Sequence of chain 1.A:
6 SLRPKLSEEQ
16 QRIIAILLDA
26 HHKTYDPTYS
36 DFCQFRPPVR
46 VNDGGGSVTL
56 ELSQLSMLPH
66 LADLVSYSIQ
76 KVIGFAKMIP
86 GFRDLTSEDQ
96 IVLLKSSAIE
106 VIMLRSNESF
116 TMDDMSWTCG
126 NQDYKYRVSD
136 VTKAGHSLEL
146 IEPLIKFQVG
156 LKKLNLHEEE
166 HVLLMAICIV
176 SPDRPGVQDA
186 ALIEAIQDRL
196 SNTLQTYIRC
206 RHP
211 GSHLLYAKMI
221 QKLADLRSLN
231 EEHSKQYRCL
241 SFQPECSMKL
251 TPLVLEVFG

A small-molecule ligand and the protein it binds are described below.
Small molecule (SMILES): C=C1/C(=C\C=C2/CCC[C@]3(C)[C@@H]([C@H](C)CCCC(C)(C)O)CC[C@@H]23)C[C@@H](O)[C@H](OCCCO)[C@@H]1O

Binding-site contacts:
Ligand atom C25 contacts residue HIS233 of chain 1.A at 3.7 Å.
Ligand atom O1 contacts residue ARG110 of chain 1.A at 2.9 Å (salt-bridge).
Ligand atom C29 contacts residue SER73 of chain 1.A at 3.5 Å.
Ligand atom C27 contacts residue VAL254 of chain 1.A at 3.8 Å (hydrophobic).
Ligand atom O28 contacts residue LEU69 of chain 1.A at 3.6 Å.
Ligand atom C4 contacts residue SER114 of chain 1.A at 3.5 Å.
Ligand atom C9 contacts residue TRP122 of chain 1.A at 3.5 Å (hydrophobic).
Ligand atom O2 contacts residue SER111 of chain 1.A at 3.4 Å.
Ligand atom C7 contacts residue SER111 of chain 1.A at 3.3 Å.
Ligand atom C25 contacts residue HIS141 of chain 1.A at 3.7 Å.
Ligand atom C31 contacts residue ASP31 of chain 1.A at 3.6 Å.
Ligand atom C26 contacts residue HIS141 of chain 1.A at 3.7 Å.
Ligand atom C23 contacts residue HIS141 of chain 1.A at 3.5 Å.
Ligand atom C19 contacts residue SER73 of chain 1.A at 3.2 Å.
Ligand atom O2 contacts residue SER114 of chain 1.A at 2.8 Å (h-bond).
Ligand atom C3 contacts residue SER114 of chain 1.A at 3.6 Å.
Ligand atom O1 contacts residue SER73 of chain 1.A at 2.9 Å (h-bond).
Ligand atom C12 contacts residue VAL136 of chain 1.A at 3.7 Å (hydrophobic).
Ligand atom O28 contacts residue PHE37 of chain 1.A at 3.6 Å.
Ligand atom C4 contacts residue CYS124 of chain 1.A at 3.5 Å (hydrophobic).
Ligand atom C6 contacts residue SER111 of chain 1.A at 3.5 Å.
Ligand atom C3 contacts residue TYR30 of chain 1.A at 3.5 Å (hydrophobic).
Ligand atom O2 contacts residue TYR30 of chain 1.A at 2.7 Å (h-bond).
Ligand atom C30 contacts residue PHE37 of chain 1.A at 3.7 Å (hydrophobic).
Ligand atom O25 contacts residue HIS141 of chain 1.A at 2.8 Å (h-bond).
Ligand atom C26 contacts residue LEU63 of chain 1.A at 3.5 Å (hydrophobic).
Ligand atom O28 contacts residue SER73 of chain 1.A at 3.7 Å.
Ligand atom C18 contacts residue VAL70 of chain 1.A at 3.5 Å (hydrophobic).
Ligand atom C29 contacts residue ARG110 of chain 1.A at 3.7 Å.
Ligand atom C31 contacts residue TYR30 of chain 1.A at 3.7 Å (hydrophobic).
Ligand atom C31 contacts residue ARG110 of chain 1.A at 3.7 Å.
Ligand atom C21 contacts residue LEU145 of chain 1.A at 3.6 Å (hydrophobic).
Ligand atom C19 contacts residue LEU69 of chain 1.A at 3.7 Å (hydrophobic).
Ligand atom O32 contacts residue TYR30 of chain 1.A at 3.7 Å.
Ligand atom O32 contacts residue ARG110 of chain 1.A at 2.9 Å (salt-bridge).
Ligand atom O25 contacts residue HIS233 of chain 1.A at 2.7 Å (h-bond).
Ligand atom C19 contacts residue ILE107 of chain 1.A at 3.6 Å (hydrophobic).
Ligand atom C24 contacts residue VAL70 of chain 1.A at 3.8 Å (hydrophobic).
Ligand atom O32 contacts residue THR29 of chain 1.A at 3.3 Å (h-bond).
Ligand atom C24 contacts residue HIS233 of chain 1.A at 3.7 Å.